Binding-site contacts:
Ligand atom C10 contacts residue LEU197 of chain 1.A at 4.1 Å (hydrophobic).
Ligand atom C3 contacts residue ZN1 of chain 1.B at 4.2 Å.
Ligand atom N12 contacts residue HIS94 of chain 1.A at 3.0 Å (h-bond).
Ligand atom C13 contacts residue HIS94 of chain 1.A at 3.9 Å.
Ligand atom S4 contacts residue THR198 of chain 1.A at 3.7 Å.
Ligand atom C11 contacts residue THR199 of chain 1.A at 3.5 Å.
Ligand atom C2 contacts residue THR198 of chain 1.A at 3.6 Å.
Ligand atom S14 contacts residue VAL142 of chain 1.A at 4.0 Å.
Ligand atom S4 contacts residue LEU197 of chain 1.A at 3.7 Å.
Ligand atom N12 contacts residue THR198 of chain 1.A at 3.2 Å (h-bond).
Ligand atom C13 contacts residue THR198 of chain 1.A at 3.5 Å.
Ligand atom O1 contacts residue HIS94 of chain 1.A at 3.3 Å (h-bond).
Ligand atom O1 contacts residue THR199 of chain 1.A at 3.4 Å.
Ligand atom C10 contacts residue PRO201 of chain 1.A at 4.0 Å (hydrophobic).
Ligand atom N12 contacts residue HIS119 of chain 1.A at 3.5 Å (h-bond).
Ligand atom C10 contacts residue PRO200 of chain 1.A at 4.2 Å (hydrophobic).
Ligand atom C3 contacts residue THR199 of chain 1.A at 3.3 Å.
Ligand atom S14 contacts residue ZN1 of chain 1.B at 3.6 Å.
Ligand atom O1 contacts residue HIS96 of chain 1.A at 3.2 Å.
Ligand atom C11 contacts residue PRO200 of chain 1.A at 4.2 Å (hydrophobic).
Ligand atom C2 contacts residue HIS96 of chain 1.A at 3.9 Å.
Ligand atom C9 contacts residue PHE130 of chain 1.A at 4.1 Å (hydrophobic).
Ligand atom C2 contacts residue HIS94 of chain 1.A at 3.3 Å.
Ligand atom C5 contacts residue THR199 of chain 1.A at 4.0 Å.
Ligand atom C9 contacts residue LEU197 of chain 1.A at 4.1 Å (hydrophobic).
Ligand atom C2 contacts residue ZN1 of chain 1.B at 2.9 Å.
Ligand atom O1 contacts residue THR198 of chain 1.A at 3.9 Å.
Ligand atom C2 contacts residue THR199 of chain 1.A at 3.9 Å.
Ligand atom S14 contacts residue HIS119 of chain 1.A at 3.7 Å.
Ligand atom S14 contacts residue TRP208 of chain 1.A at 3.4 Å.
Ligand atom C7 contacts residue GLN92 of chain 1.A at 4.3 Å.
Ligand atom S14 contacts residue THR198 of chain 1.A at 4.1 Å.
Ligand atom C13 contacts residue ZN1 of chain 1.B at 3.0 Å.
Ligand atom C8 contacts residue PHE130 of chain 1.A at 3.5 Å (hydrophobic).
Ligand atom C5 contacts residue HIS94 of chain 1.A at 4.0 Å.
Ligand atom C6 contacts residue THR199 of chain 1.A at 4.1 Å.
Ligand atom O1 contacts residue ZN1 of chain 1.B at 3.0 Å.
Ligand atom N12 contacts residue ZN1 of chain 1.B at 2.0 Å.
Ligand atom C13 contacts residue HIS119 of chain 1.A at 4.0 Å.
Ligand atom N12 contacts residue HIS96 of chain 1.A at 3.5 Å (h-bond).

This small molecule binds to this protein.
Small molecule (SMILES): O=C1NC(=S)S[C@@H]1Cc1ccccc1

Sequence of chain 1.A:
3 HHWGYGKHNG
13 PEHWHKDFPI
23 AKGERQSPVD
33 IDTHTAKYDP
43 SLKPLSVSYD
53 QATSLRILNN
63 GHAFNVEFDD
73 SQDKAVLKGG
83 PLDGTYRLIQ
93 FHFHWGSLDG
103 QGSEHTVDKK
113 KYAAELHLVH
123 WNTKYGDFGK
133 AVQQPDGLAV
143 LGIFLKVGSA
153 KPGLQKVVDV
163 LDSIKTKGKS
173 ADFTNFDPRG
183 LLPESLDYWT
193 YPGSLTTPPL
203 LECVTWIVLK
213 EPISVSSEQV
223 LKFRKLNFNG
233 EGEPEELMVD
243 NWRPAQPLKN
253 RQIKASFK